The small molecule below binds the protein below.
Small molecule (SMILES): O=C(Nc1cccc(-c2nnn[nH]2)c1)c1cccc(Br)c1

Sequence of chain 1.A:
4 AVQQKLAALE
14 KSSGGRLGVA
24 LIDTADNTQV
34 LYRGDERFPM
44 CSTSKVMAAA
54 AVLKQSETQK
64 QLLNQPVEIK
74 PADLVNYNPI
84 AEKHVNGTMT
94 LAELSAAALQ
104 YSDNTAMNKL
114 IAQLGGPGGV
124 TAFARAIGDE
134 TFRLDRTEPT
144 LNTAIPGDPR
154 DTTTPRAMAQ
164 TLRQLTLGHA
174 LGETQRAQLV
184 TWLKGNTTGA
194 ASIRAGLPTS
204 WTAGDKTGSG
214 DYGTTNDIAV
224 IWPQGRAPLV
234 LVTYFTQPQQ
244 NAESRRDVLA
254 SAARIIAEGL

Binding-site contacts:
Ligand atom BR1 contacts residue GLN163 of chain 1.A at 3.3 Å.
Ligand atom C4 contacts residue ARG166 of chain 1.A at 3.5 Å.
Ligand atom C2 contacts residue ARG166 of chain 1.A at 3.7 Å.
Ligand atom C2 contacts residue LEU170 of chain 1.A at 4.4 Å (hydrophobic).
Ligand atom BR1 contacts residue GLN167 of chain 1.A at 3.5 Å.
Ligand atom C1 contacts residue ARG166 of chain 1.A at 3.5 Å.
Ligand atom C2 contacts residue GLY171 of chain 1.A at 3.5 Å.
Ligand atom N19 contacts residue ASN30 of chain 1.A at 3.2 Å (h-bond).
Ligand atom O21 contacts residue ARG166 of chain 1.A at 3.8 Å.
Ligand atom C9 contacts residue ARG166 of chain 1.A at 4.3 Å.
Ligand atom C7 contacts residue ARG166 of chain 1.A at 3.4 Å.
Ligand atom C6 contacts residue ARG166 of chain 1.A at 3.5 Å.
Ligand atom BR1 contacts residue ARG166 of chain 1.A at 4.3 Å.
Ligand atom N18 contacts residue ASN30 of chain 1.A at 3.8 Å.
Ligand atom C3 contacts residue ARG166 of chain 1.A at 3.6 Å.
Ligand atom C10 contacts residue ASN30 of chain 1.A at 4.2 Å.
Ligand atom C5 contacts residue ARG166 of chain 1.A at 3.6 Å.
Ligand atom N8 contacts residue ARG166 of chain 1.A at 3.6 Å.
Ligand atom C6 contacts residue GLN167 of chain 1.A at 3.8 Å.
Ligand atom C2 contacts residue GLN167 of chain 1.A at 3.9 Å.
Ligand atom C15 contacts residue ASN30 of chain 1.A at 4.2 Å.
Ligand atom C3 contacts residue GLY171 of chain 1.A at 4.1 Å.
Ligand atom C1 contacts residue GLY171 of chain 1.A at 4.5 Å.
Ligand atom O21 contacts residue ASN30 of chain 1.A at 4.2 Å.
Ligand atom C1 contacts residue GLN167 of chain 1.A at 3.4 Å.